Sequence of chain 1.B:
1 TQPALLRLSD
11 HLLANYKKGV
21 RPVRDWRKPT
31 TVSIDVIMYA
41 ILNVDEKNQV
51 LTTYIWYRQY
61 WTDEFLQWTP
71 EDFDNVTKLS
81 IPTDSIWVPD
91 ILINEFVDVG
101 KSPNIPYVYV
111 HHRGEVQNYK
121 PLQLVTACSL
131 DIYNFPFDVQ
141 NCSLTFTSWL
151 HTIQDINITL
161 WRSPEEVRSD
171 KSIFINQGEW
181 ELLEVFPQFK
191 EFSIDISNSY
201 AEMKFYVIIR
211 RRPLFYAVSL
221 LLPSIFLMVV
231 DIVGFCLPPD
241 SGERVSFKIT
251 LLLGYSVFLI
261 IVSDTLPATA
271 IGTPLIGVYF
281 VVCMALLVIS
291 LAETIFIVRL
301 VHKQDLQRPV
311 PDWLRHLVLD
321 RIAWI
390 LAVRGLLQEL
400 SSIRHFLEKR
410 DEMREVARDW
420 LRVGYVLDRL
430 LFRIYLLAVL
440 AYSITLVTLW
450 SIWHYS

This protein binds this small molecule.
Small molecule (SMILES): NCCc1c[nH]c2ccc(O)cc12

Binding-site contacts:
Ligand atom CH2 contacts residue ARG58 of chain 1.B at 3.6 Å.
Ligand atom CE2 contacts residue ILE194 of chain 1.C at 4.2 Å (hydrophobic).
Ligand atom NZ contacts residue TYR200 of chain 1.C at 4.4 Å.
Ligand atom OH contacts residue TRP149 of chain 1.C at 4.0 Å.
Ligand atom CD1 contacts residue TYR200 of chain 1.C at 3.4 Å (hydrophobic).
Ligand atom CA contacts residue TRP149 of chain 1.C at 3.5 Å (hydrophobic).
Ligand atom CG contacts residue TYR200 of chain 1.C at 4.0 Å (hydrophobic).
Ligand atom OH contacts residue TYR119 of chain 1.B at 3.9 Å.
Ligand atom CZ3 contacts residue TRP149 of chain 1.C at 4.2 Å (hydrophobic).
Ligand atom CB contacts residue PHE192 of chain 1.C at 3.7 Å (hydrophobic).
Ligand atom CD1 contacts residue PHE192 of chain 1.C at 3.5 Å (hydrophobic).
Ligand atom NZ contacts residue TRP149 of chain 1.C at 3.6 Å.
Ligand atom CZ2 contacts residue ARG58 of chain 1.B at 3.6 Å.
Ligand atom CZ3 contacts residue TRP56 of chain 1.B at 3.8 Å (hydrophobic).
Ligand atom CD1 contacts residue ILE194 of chain 1.C at 3.9 Å (hydrophobic).
Ligand atom NE1 contacts residue ILE194 of chain 1.C at 3.4 Å.
Ligand atom NZ contacts residue THR147 of chain 1.C at 3.3 Å (h-bond).
Ligand atom NE1 contacts residue TYR200 of chain 1.C at 3.8 Å.
Ligand atom NZ contacts residue PHE192 of chain 1.C at 3.4 Å.
Ligand atom CB contacts residue TRP149 of chain 1.C at 3.6 Å (hydrophobic).
Ligand atom CB contacts residue TYR200 of chain 1.C at 4.4 Å (hydrophobic).
Ligand atom CE2 contacts residue TYR119 of chain 1.B at 4.4 Å (hydrophobic).
Ligand atom CD2 contacts residue TRP56 of chain 1.B at 3.8 Å (hydrophobic).
Ligand atom OH contacts residue LYS120 of chain 1.B at 4.1 Å.
Ligand atom OH contacts residue TRP56 of chain 1.B at 3.3 Å.
Ligand atom CE3 contacts residue TRP149 of chain 1.C at 3.5 Å (hydrophobic).
Ligand atom CG contacts residue PHE192 of chain 1.C at 3.9 Å (hydrophobic).
Ligand atom CZ2 contacts residue TYR119 of chain 1.B at 3.8 Å (hydrophobic).
Ligand atom CA contacts residue PHE192 of chain 1.C at 3.9 Å (hydrophobic).
Ligand atom CE2 contacts residue TYR200 of chain 1.C at 4.5 Å (hydrophobic).
Ligand atom CA contacts residue TYR200 of chain 1.C at 3.7 Å (hydrophobic).
Ligand atom NZ contacts residue SER148 of chain 1.C at 3.9 Å.
Ligand atom CE3 contacts residue TYR119 of chain 1.B at 4.1 Å (hydrophobic).
Ligand atom OH contacts residue ARG58 of chain 1.B at 4.1 Å.
Ligand atom CB contacts residue TRP56 of chain 1.B at 3.8 Å (hydrophobic).
Ligand atom CE3 contacts residue TRP56 of chain 1.B at 3.7 Å (hydrophobic).
Ligand atom OH contacts residue TYR57 of chain 1.B at 3.2 Å (h-bond).
Ligand atom CZ3 contacts residue TYR119 of chain 1.B at 3.6 Å (hydrophobic).
Ligand atom CH2 contacts residue TYR119 of chain 1.B at 3.5 Å (hydrophobic).
Ligand atom CG contacts residue TRP56 of chain 1.B at 3.9 Å (hydrophobic).

Sequence of chain 1.C:
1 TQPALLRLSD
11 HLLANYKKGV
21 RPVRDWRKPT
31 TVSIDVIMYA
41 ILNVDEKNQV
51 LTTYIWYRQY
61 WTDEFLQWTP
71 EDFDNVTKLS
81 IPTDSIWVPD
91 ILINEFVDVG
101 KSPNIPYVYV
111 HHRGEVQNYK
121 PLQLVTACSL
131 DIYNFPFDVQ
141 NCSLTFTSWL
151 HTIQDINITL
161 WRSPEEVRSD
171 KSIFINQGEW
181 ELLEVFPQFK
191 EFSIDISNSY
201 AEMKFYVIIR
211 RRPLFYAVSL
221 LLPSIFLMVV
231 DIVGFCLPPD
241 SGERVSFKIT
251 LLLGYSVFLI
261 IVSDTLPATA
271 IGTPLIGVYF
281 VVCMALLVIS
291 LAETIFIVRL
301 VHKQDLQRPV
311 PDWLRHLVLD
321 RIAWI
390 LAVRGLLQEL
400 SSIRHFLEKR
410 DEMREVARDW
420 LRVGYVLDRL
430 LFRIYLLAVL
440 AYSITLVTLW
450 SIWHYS